Sequence of chain 1.A:
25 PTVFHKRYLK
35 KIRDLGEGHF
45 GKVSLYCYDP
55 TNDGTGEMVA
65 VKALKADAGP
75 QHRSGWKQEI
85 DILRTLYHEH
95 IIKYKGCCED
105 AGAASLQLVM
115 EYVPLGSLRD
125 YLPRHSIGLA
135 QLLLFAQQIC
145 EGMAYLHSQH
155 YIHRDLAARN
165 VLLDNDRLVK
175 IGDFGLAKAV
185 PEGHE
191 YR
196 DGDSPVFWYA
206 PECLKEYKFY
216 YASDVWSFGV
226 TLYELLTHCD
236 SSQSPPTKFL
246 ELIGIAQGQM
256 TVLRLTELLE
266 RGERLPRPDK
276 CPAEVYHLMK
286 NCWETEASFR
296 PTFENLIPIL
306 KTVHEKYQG

Binding-site contacts:
Ligand atom N3 contacts residue GLY120 of chain 1.A at 3.5 Å.
Ligand atom O2 contacts residue GLY40 of chain 1.A at 3.3 Å.
Ligand atom C8 contacts residue LEU39 of chain 1.A at 3.7 Å (hydrophobic).
Ligand atom C3 contacts residue LEU166 of chain 1.A at 3.5 Å (hydrophobic).
Ligand atom C15 contacts residue ASP177 of chain 1.A at 3.7 Å.
Ligand atom C14 contacts residue ARG163 of chain 1.A at 3.7 Å.
Ligand atom C5 contacts residue TYR116 of chain 1.A at 3.7 Å (hydrophobic).
Ligand atom C6 contacts residue VAL117 of chain 1.A at 3.5 Å (hydrophobic).
Ligand atom C16 contacts residue ASP177 of chain 1.A at 3.5 Å.
Ligand atom N5 contacts residue VAL117 of chain 1.A at 2.8 Å (h-bond).
Ligand atom C5 contacts residue GLY120 of chain 1.A at 3.5 Å.
Ligand atom C6 contacts residue GLY120 of chain 1.A at 3.4 Å.
Ligand atom N7 contacts residue ASP177 of chain 1.A at 2.9 Å (salt-bridge).
Ligand atom C18 contacts residue GLY42 of chain 1.A at 3.5 Å.
Ligand atom C9 contacts residue ASP124 of chain 1.A at 3.3 Å.
Ligand atom C2 contacts residue LEU166 of chain 1.A at 3.5 Å (hydrophobic).
Ligand atom O2 contacts residue VAL47 of chain 1.A at 3.4 Å.
Ligand atom O1 contacts residue GLY120 of chain 1.A at 3.6 Å.
Ligand atom O1 contacts residue ASP124 of chain 1.A at 2.9 Å (salt-bridge).
Ligand atom C17 contacts residue GLY42 of chain 1.A at 3.7 Å.
Ligand atom C1 contacts residue VAL117 of chain 1.A at 3.7 Å (hydrophobic).
Ligand atom C15 contacts residue VAL47 of chain 1.A at 3.5 Å (hydrophobic).
Ligand atom F1 contacts residue ILE96 of chain 1.A at 3.2 Å.
Ligand atom F1 contacts residue MET114 of chain 1.A at 3.5 Å.
Ligand atom O1 contacts residue SER121 of chain 1.A at 3.0 Å (h-bond).
Ligand atom C4 contacts residue ALA64 of chain 1.A at 3.3 Å (hydrophobic).
Ligand atom C17 contacts residue GLY45 of chain 1.A at 3.7 Å.
Ligand atom C4 contacts residue ILE96 of chain 1.A at 3.6 Å (hydrophobic).
Ligand atom C3 contacts residue ALA64 of chain 1.A at 3.7 Å (hydrophobic).
Ligand atom F1 contacts residue ALA64 of chain 1.A at 3.7 Å.
Ligand atom C18 contacts residue GLU41 of chain 1.A at 3.5 Å.
Ligand atom N4 contacts residue GLY120 of chain 1.A at 3.7 Å.
Ligand atom C4 contacts residue GLU115 of chain 1.A at 3.5 Å.
Ligand atom C3 contacts residue ILE96 of chain 1.A at 3.7 Å (hydrophobic).
Ligand atom N5 contacts residue TYR116 of chain 1.A at 3.5 Å.
Ligand atom C5 contacts residue VAL117 of chain 1.A at 3.5 Å (hydrophobic).
Ligand atom C6 contacts residue TYR116 of chain 1.A at 3.5 Å (hydrophobic).
Ligand atom C4 contacts residue LEU166 of chain 1.A at 3.7 Å (hydrophobic).
Ligand atom N2 contacts residue VAL117 of chain 1.A at 3.0 Å (h-bond).
Ligand atom C7 contacts residue GLY120 of chain 1.A at 3.7 Å.

This small molecule binds to this protein.
Small molecule (SMILES): O=C(N[C@@]12C[C@@H]1CN(c1nc(Nc3cnn(CCO)c3)ncc1F)C2)C1CC1